This protein binds this small molecule.
Small molecule (SMILES): O=C[C@@H](O)[C@@H](O)[C@@H](O)CO

Binding-site contacts:
Ligand atom O2 contacts residue HIS113 of chain 1.B at 3.7 Å.
Ligand atom O1 contacts residue CYS110 of chain 1.B at 3.9 Å.
Ligand atom C2 contacts residue HIS115 of chain 1.B at 4.2 Å.
Ligand atom C2 contacts residue GLU120 of chain 1.B at 3.6 Å.
Ligand atom C5 contacts residue ARG250 of chain 1.B at 3.0 Å.
Ligand atom C1 contacts residue GLU211 of chain 1.B at 3.8 Å.
Ligand atom O3 contacts residue GLU211 of chain 1.B at 3.7 Å.
Ligand atom O1 contacts residue MN1 of chain 1.F at 2.8 Å.
Ligand atom O2 contacts residue MN1 of chain 1.F at 2.3 Å.
Ligand atom O4 contacts residue HIS113 of chain 1.B at 3.1 Å (h-bond).
Ligand atom C2 contacts residue GLU211 of chain 1.B at 3.3 Å.
Ligand atom O1 contacts residue GLU211 of chain 1.B at 3.4 Å (salt-bridge).
Ligand atom C5 contacts residue ILE72 of chain 1.B at 3.8 Å (hydrophobic).
Ligand atom O4 contacts residue HIS115 of chain 1.B at 3.8 Å.
Ligand atom O2 contacts residue GLU211 of chain 1.B at 4.0 Å.
Ligand atom O5 contacts residue PHE49 of chain 1.B at 3.4 Å.
Ligand atom C2 contacts residue LYS118 of chain 1.B at 3.5 Å.
Ligand atom O3 contacts residue ILE72 of chain 1.B at 3.8 Å.
Ligand atom C1 contacts residue MN1 of chain 1.F at 2.7 Å.
Ligand atom O1 contacts residue GLU120 of chain 1.B at 3.0 Å (salt-bridge).
Ligand atom O1 contacts residue HIS195 of chain 1.B at 3.8 Å.
Ligand atom O2 contacts residue GLU120 of chain 1.B at 2.8 Å (salt-bridge).
Ligand atom C3 contacts residue ILE72 of chain 1.B at 4.2 Å (hydrophobic).
Ligand atom C5 contacts residue GLU218 of chain 1.B at 3.4 Å.
Ligand atom O4 contacts residue MN1 of chain 1.F at 3.6 Å.
Ligand atom O1 contacts residue HIS113 of chain 1.B at 3.9 Å.
Ligand atom C4 contacts residue GLU218 of chain 1.B at 3.9 Å.
Ligand atom C1 contacts residue CYS110 of chain 1.B at 3.6 Å (hydrophobic).
Ligand atom O3 contacts residue LYS118 of chain 1.B at 3.6 Å (salt-bridge).
Ligand atom C3 contacts residue LYS118 of chain 1.B at 3.9 Å.
Ligand atom O1 contacts residue TYR122 of chain 1.B at 4.0 Å.
Ligand atom O1 contacts residue PHE197 of chain 1.B at 3.6 Å.
Ligand atom C1 contacts residue HIS113 of chain 1.B at 3.5 Å.
Ligand atom C2 contacts residue MN1 of chain 1.F at 3.0 Å.
Ligand atom O5 contacts residue ARG250 of chain 1.B at 3.1 Å (salt-bridge).
Ligand atom O2 contacts residue HIS115 of chain 1.B at 2.9 Å (h-bond).
Ligand atom C1 contacts residue GLU120 of chain 1.B at 3.8 Å.
Ligand atom C4 contacts residue LYS118 of chain 1.B at 3.9 Å.
Ligand atom O2 contacts residue LYS118 of chain 1.B at 2.5 Å (salt-bridge).
Ligand atom O3 contacts residue LYS100 of chain 1.B at 3.3 Å (salt-bridge).

Sequence of chain 1.B:
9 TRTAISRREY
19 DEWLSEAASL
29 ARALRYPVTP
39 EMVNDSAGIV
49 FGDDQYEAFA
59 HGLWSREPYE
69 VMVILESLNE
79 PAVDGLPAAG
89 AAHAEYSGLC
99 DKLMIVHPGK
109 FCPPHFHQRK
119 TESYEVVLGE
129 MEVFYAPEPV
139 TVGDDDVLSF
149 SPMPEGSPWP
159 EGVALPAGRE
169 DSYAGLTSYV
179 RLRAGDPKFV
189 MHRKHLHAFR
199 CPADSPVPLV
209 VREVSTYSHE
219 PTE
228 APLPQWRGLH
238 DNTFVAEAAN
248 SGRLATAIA